The small molecule below binds the protein below.
Small molecule (SMILES): CC(=O)N[C@H]1[C@H](O[C@H]2[C@H](O)[C@@H](NC(C)=O)CO[C@@H]2CO)O[C@H](CO)[C@@H](O[C@H]2O[C@H]([C@H]3O[C@]34O[C@H](CO)[C@@H](O)[C@H](O)[C@@H]4O)[C@@H](O)[C@H](O[C@H]3O[C@H](CO)[C@@H](O)[C@H](O)[C@@H]3O)[C@@H]2O)[C@@H]1O

Binding-site contacts:
Ligand atom O5 contacts residue THR347 of chain 1.B at 4.0 Å.
Ligand atom C1 contacts residue ASN345 of chain 1.B at 1.4 Å.
Ligand atom C1 contacts residue ARG125 of chain 1.B at 3.5 Å.
Ligand atom C7 contacts residue ASN345 of chain 1.B at 3.3 Å.
Ligand atom C5 contacts residue ASN345 of chain 1.B at 3.6 Å.
Ligand atom O5 contacts residue ASN345 of chain 1.B at 2.3 Å (h-bond).
Ligand atom C3 contacts residue ASN345 of chain 1.B at 3.8 Å.
Ligand atom C1 contacts residue THR352 of chain 1.B at 4.3 Å.
Ligand atom O2 contacts residue ARG125 of chain 1.B at 3.2 Å (salt-bridge).
Ligand atom C6 contacts residue ASP129 of chain 1.B at 4.5 Å.
Ligand atom O4 contacts residue ARG125 of chain 1.B at 3.2 Å (salt-bridge).
Ligand atom N2 contacts residue ASN345 of chain 1.B at 3.0 Å (h-bond).
Ligand atom O7 contacts residue ASN345 of chain 1.B at 3.1 Å (h-bond).
Ligand atom C1 contacts residue THR347 of chain 1.B at 4.0 Å.
Ligand atom C2 contacts residue THR352 of chain 1.B at 4.2 Å.
Ligand atom C4 contacts residue ARG125 of chain 1.B at 4.4 Å.
Ligand atom C2 contacts residue ARG125 of chain 1.B at 3.6 Å.
Ligand atom N2 contacts residue THR352 of chain 1.B at 4.4 Å.
Ligand atom C2 contacts residue ASN345 of chain 1.B at 2.4 Å.
Ligand atom O6 contacts residue TYR162 of chain 1.B at 3.4 Å (h-bond).
Ligand atom C4 contacts residue ASN345 of chain 1.B at 4.2 Å.
Ligand atom C6 contacts residue TYR162 of chain 1.B at 3.7 Å (hydrophobic).
Ligand atom C8 contacts residue ASN345 of chain 1.B at 4.0 Å.
Ligand atom O7 contacts residue THR352 of chain 1.B at 2.5 Å (h-bond).
Ligand atom C7 contacts residue THR352 of chain 1.B at 3.7 Å.

Sequence of chain 1.B:
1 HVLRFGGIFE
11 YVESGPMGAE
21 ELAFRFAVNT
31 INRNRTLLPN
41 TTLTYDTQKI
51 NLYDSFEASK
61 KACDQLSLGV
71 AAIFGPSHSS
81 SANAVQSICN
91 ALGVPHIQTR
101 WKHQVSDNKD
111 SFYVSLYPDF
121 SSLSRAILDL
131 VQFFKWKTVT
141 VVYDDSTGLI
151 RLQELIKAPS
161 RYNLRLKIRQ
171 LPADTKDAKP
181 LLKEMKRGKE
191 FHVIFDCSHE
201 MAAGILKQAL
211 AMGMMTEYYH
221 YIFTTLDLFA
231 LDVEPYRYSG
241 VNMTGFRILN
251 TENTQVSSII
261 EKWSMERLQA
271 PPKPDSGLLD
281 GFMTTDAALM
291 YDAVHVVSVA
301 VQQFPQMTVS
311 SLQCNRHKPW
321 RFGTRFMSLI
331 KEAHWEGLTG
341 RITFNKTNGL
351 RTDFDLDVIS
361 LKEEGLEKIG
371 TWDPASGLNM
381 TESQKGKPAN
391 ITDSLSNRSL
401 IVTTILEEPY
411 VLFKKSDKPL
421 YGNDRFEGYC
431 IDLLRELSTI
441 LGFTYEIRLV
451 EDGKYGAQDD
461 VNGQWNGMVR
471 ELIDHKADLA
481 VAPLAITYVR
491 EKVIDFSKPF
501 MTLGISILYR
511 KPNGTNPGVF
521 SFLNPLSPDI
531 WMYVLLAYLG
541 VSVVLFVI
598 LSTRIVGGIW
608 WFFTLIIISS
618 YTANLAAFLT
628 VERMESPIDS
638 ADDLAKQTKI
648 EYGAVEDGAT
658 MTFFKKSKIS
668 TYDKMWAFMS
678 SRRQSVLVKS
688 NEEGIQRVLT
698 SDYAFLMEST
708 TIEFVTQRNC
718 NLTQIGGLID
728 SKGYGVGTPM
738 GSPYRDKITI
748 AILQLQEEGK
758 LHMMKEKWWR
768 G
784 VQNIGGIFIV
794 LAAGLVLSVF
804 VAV